Sequence of chain 3.A:
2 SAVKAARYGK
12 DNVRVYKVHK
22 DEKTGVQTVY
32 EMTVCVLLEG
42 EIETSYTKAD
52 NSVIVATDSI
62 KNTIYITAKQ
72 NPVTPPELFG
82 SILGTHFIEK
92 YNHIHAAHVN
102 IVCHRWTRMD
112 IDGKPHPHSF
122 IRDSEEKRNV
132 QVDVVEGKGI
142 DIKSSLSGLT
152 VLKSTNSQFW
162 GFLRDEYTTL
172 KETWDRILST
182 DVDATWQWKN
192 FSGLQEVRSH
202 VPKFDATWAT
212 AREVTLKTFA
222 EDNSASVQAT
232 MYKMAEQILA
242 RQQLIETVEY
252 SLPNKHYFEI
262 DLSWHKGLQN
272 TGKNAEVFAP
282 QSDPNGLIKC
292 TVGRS

Sequence of chain 4.A:
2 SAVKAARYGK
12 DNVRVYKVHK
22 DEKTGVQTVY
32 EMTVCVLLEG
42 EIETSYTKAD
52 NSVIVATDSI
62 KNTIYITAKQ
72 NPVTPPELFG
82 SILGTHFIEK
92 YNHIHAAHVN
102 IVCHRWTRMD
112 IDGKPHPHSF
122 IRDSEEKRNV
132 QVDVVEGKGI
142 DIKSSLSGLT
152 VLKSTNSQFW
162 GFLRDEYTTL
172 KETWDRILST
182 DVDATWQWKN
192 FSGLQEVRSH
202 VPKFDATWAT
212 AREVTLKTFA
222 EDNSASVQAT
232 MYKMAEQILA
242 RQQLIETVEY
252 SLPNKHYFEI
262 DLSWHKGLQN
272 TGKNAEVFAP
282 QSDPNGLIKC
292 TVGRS

Binding-site contacts:
Ligand atom C6 contacts residue GLN229 of chain 4.A at 3.7 Å.
Ligand atom N9 contacts residue PHE160 of chain 4.A at 3.5 Å.
Ligand atom O2 contacts residue AZI1 of chain 4.C at 3.8 Å.
Ligand atom O6 contacts residue GLN229 of chain 4.A at 2.9 Å (h-bond).
Ligand atom N3 contacts residue ARG177 of chain 4.A at 3.0 Å (salt-bridge).
Ligand atom N1 contacts residue PHE160 of chain 4.A at 3.6 Å.
Ligand atom O2 contacts residue GLN229 of chain 4.A at 3.8 Å.
Ligand atom N7 contacts residue ALA57 of chain 3.A at 3.6 Å.
Ligand atom N3 contacts residue ASN255 of chain 4.A at 3.4 Å (h-bond).
Ligand atom O6 contacts residue ILE55 of chain 3.A at 3.5 Å.
Ligand atom C4 contacts residue AZI1 of chain 4.C at 3.3 Å.
Ligand atom O6 contacts residue TYR9 of chain 3.A at 3.7 Å.
Ligand atom O2 contacts residue ARG177 of chain 4.A at 2.9 Å (salt-bridge).
Ligand atom C4 contacts residue PHE160 of chain 4.A at 3.3 Å (hydrophobic).
Ligand atom N3 contacts residue AZI1 of chain 4.C at 3.3 Å (h-bond).
Ligand atom N7 contacts residue AZI1 of chain 4.C at 3.8 Å.
Ligand atom C5 contacts residue PHE160 of chain 4.A at 3.3 Å (hydrophobic).
Ligand atom C2 contacts residue AZI1 of chain 4.C at 3.2 Å.
Ligand atom N1 contacts residue GLN229 of chain 4.A at 3.0 Å (h-bond).
Ligand atom C6 contacts residue PHE160 of chain 4.A at 3.4 Å (hydrophobic).
Ligand atom N7 contacts residue THR58 of chain 3.A at 2.8 Å (h-bond).
Ligand atom N3 contacts residue PHE160 of chain 4.A at 3.6 Å.
Ligand atom N8 contacts residue LEU171 of chain 4.A at 3.8 Å.
Ligand atom N8 contacts residue PHE160 of chain 4.A at 3.5 Å.
Ligand atom C4 contacts residue ARG177 of chain 4.A at 3.8 Å.
Ligand atom O2 contacts residue VAL228 of chain 4.A at 2.9 Å (h-bond).
Ligand atom N8 contacts residue ALA57 of chain 3.A at 3.8 Å.
Ligand atom C2 contacts residue ARG177 of chain 4.A at 3.6 Å.
Ligand atom N7 contacts residue PHE160 of chain 4.A at 3.5 Å.
Ligand atom N1 contacts residue AZI1 of chain 4.C at 3.2 Å (h-bond).
Ligand atom N9 contacts residue AZI1 of chain 4.C at 3.7 Å.
Ligand atom C2 contacts residue PHE160 of chain 4.A at 3.7 Å (hydrophobic).
Ligand atom C2 contacts residue ASN255 of chain 4.A at 3.8 Å.
Ligand atom N8 contacts residue THR58 of chain 3.A at 3.2 Å (h-bond).
Ligand atom C6 contacts residue AZI1 of chain 4.C at 3.4 Å.
Ligand atom C5 contacts residue AZI1 of chain 4.C at 3.3 Å.
Ligand atom O2 contacts residue SER227 of chain 4.A at 3.5 Å.
Ligand atom N8 contacts residue AZI1 of chain 4.C at 3.8 Å.
Ligand atom N8 contacts residue ASP59 of chain 3.A at 3.8 Å.
Ligand atom O6 contacts residue THR58 of chain 3.A at 3.8 Å.

The small molecule below binds the protein below.
Small molecule (SMILES): O=c1[nH]c(=O)c2nn[nH]c2[nH]1